The protein below binds the small molecule below.
Small molecule (SMILES): C[n+]1ccccc1/C=N/OCc1c(F)c(F)c(F)c(F)c1F

Sequence of chain 2.A:
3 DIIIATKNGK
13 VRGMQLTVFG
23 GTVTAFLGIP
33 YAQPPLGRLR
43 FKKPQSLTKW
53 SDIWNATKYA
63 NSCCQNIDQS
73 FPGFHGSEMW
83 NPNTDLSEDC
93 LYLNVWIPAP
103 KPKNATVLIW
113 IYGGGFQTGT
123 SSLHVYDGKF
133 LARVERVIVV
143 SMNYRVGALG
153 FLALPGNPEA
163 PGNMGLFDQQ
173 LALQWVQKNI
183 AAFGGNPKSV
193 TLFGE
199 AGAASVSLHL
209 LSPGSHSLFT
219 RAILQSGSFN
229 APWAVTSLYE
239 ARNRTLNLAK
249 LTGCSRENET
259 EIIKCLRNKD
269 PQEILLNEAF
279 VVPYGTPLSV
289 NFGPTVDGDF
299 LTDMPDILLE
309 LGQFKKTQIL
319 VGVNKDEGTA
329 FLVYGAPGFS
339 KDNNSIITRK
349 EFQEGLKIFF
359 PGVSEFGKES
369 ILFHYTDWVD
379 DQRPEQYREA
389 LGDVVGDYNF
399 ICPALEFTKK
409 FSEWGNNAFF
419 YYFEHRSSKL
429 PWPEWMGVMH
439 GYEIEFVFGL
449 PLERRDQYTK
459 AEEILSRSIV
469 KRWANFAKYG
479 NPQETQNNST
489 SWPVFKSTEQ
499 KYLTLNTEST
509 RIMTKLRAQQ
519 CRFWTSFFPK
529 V

Binding-site contacts:
Ligand atom FAB contacts residue PHE329 of chain 2.A at 3.6 Å.
Ligand atom FAD contacts residue TYR332 of chain 2.A at 3.6 Å.
Ligand atom FAD contacts residue PHE329 of chain 2.A at 3.3 Å.
Ligand atom CAK contacts residue SBG198 of chain 2.A at 4.0 Å.
Ligand atom CAK contacts residue GLU197 of chain 2.A at 3.4 Å.
Ligand atom CAS contacts residue TYR332 of chain 2.A at 3.4 Å (hydrophobic).
Ligand atom FAF contacts residue ALA328 of chain 2.A at 3.9 Å.
Ligand atom NAV contacts residue TRP82 of chain 2.A at 3.7 Å.
Ligand atom CAT contacts residue TYR332 of chain 2.A at 3.4 Å (hydrophobic).
Ligand atom CAH contacts residue TRP82 of chain 2.A at 3.7 Å (hydrophobic).
Ligand atom CAO contacts residue TRP82 of chain 2.A at 3.5 Å (hydrophobic).
Ligand atom OAN contacts residue TRP82 of chain 2.A at 3.6 Å.
Ligand atom FAB contacts residue TYR332 of chain 2.A at 3.5 Å.
Ligand atom CAI contacts residue GLU197 of chain 2.A at 3.4 Å.
Ligand atom CAG contacts residue K1 of chain 2.F at 3.8 Å.
Ligand atom FAC contacts residue ASP70 of chain 2.A at 3.6 Å.
Ligand atom CAI contacts residue HIS438 of chain 2.A at 3.7 Å.
Ligand atom CAO contacts residue K1 of chain 2.F at 3.9 Å.
Ligand atom CAK contacts residue TRP82 of chain 2.A at 3.8 Å (hydrophobic).
Ligand atom CAI contacts residue GLY439 of chain 2.A at 3.6 Å.
Ligand atom FAC contacts residue TYR332 of chain 2.A at 3.7 Å.
Ligand atom FAE contacts residue TYR332 of chain 2.A at 3.8 Å.
Ligand atom CAH contacts residue GLY439 of chain 2.A at 3.7 Å.
Ligand atom CAH contacts residue HIS438 of chain 2.A at 3.5 Å.
Ligand atom NAV contacts residue K1 of chain 2.F at 4.1 Å.
Ligand atom FAB contacts residue PRO285 of chain 2.A at 3.5 Å.
Ligand atom CAA contacts residue GLY116 of chain 2.A at 3.5 Å.
Ligand atom CAL contacts residue TYR332 of chain 2.A at 3.3 Å (hydrophobic).
Ligand atom CAG contacts residue TRP82 of chain 2.A at 3.4 Å (hydrophobic).
Ligand atom CAI contacts residue TRP82 of chain 2.A at 3.8 Å (hydrophobic).
Ligand atom CAU contacts residue TYR332 of chain 2.A at 3.2 Å (hydrophobic).
Ligand atom CAA contacts residue GLY115 of chain 2.A at 3.8 Å.
Ligand atom CAQ contacts residue TYR332 of chain 2.A at 3.4 Å (hydrophobic).
Ligand atom NAM contacts residue TRP82 of chain 2.A at 3.3 Å.
Ligand atom FAD contacts residue ALA328 of chain 2.A at 3.4 Å.
Ligand atom FAF contacts residue TYR332 of chain 2.A at 3.9 Å.
Ligand atom FAE contacts residue ASP70 of chain 2.A at 3.1 Å.
Ligand atom CAP contacts residue TYR332 of chain 2.A at 3.5 Å (hydrophobic).
Ligand atom CAR contacts residue TYR332 of chain 2.A at 3.3 Å (hydrophobic).
Ligand atom CAJ contacts residue TRP82 of chain 2.A at 3.5 Å (hydrophobic).